Sequence of chain 1.C:
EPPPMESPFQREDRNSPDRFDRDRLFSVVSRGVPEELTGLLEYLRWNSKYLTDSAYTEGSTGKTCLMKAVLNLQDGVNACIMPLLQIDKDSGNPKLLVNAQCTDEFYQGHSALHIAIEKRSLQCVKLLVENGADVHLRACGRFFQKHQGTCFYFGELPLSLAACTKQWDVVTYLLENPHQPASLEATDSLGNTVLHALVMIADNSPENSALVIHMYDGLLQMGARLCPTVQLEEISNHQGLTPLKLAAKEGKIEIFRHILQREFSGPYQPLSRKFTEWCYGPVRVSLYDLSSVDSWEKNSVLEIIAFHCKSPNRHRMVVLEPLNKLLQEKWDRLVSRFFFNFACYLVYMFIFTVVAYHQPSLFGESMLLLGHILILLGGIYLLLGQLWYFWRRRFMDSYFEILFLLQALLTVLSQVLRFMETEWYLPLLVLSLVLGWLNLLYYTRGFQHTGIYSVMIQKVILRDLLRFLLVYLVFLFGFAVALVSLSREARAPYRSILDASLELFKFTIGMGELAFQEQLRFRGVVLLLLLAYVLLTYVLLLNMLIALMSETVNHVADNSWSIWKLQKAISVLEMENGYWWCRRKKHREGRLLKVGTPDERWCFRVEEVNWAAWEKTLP

This small molecule binds to this protein.
Small molecule (SMILES): C=C(C)[C@@H]1CCC(C)=C[C@H]1c1c(O)cc(CCCCC)cc1O

Binding-site contacts:
Ligand atom C07 contacts residue LEU631 of chain 1.D at 3.6 Å (hydrophobic).
Ligand atom C13 contacts residue LEU631 of chain 1.D at 4.1 Å (hydrophobic).
Ligand atom C09 contacts residue PHE540 of chain 1.C at 4.2 Å (hydrophobic).
Ligand atom C12 contacts residue LEU541 of chain 1.C at 3.8 Å (hydrophobic).
Ligand atom C11 contacts residue VAL635 of chain 1.D at 3.8 Å (hydrophobic).
Ligand atom C14 contacts residue TYR634 of chain 1.D at 4.3 Å (hydrophobic).
Ligand atom C19 contacts residue MET640 of chain 1.C at 3.5 Å (hydrophobic).
Ligand atom C12 contacts residue LEU537 of chain 1.C at 3.3 Å (hydrophobic).
Ligand atom C06 contacts residue PHE540 of chain 1.C at 4.4 Å (hydrophobic).
Ligand atom O02 contacts residue LEU537 of chain 1.C at 2.4 Å (h-bond).
Ligand atom O02 contacts residue PHE540 of chain 1.C at 3.9 Å.
Ligand atom C15 contacts residue LEU537 of chain 1.C at 4.3 Å (hydrophobic).
Ligand atom C13 contacts residue PHE601 of chain 1.C at 4.2 Å (hydrophobic).
Ligand atom C06 contacts residue LEU637 of chain 1.C at 4.2 Å (hydrophobic).
Ligand atom C20 contacts residue LEU538 of chain 1.C at 4.1 Å (hydrophobic).
Ligand atom C14 contacts residue LEU638 of chain 1.D at 3.7 Å (hydrophobic).
Ligand atom C05 contacts residue LEU637 of chain 1.C at 4.1 Å (hydrophobic).
Ligand atom C19 contacts residue LEU537 of chain 1.C at 3.7 Å (hydrophobic).
Ligand atom C15 contacts residue VAL635 of chain 1.D at 4.1 Å (hydrophobic).
Ligand atom C20 contacts residue LEU541 of chain 1.C at 4.0 Å (hydrophobic).
Ligand atom C11 contacts residue LEU631 of chain 1.D at 3.3 Å (hydrophobic).
Ligand atom C17 contacts residue LEU541 of chain 1.C at 4.0 Å (hydrophobic).
Ligand atom C10 contacts residue LEU537 of chain 1.C at 4.0 Å (hydrophobic).
Ligand atom C09 contacts residue LEU631 of chain 1.D at 4.1 Å (hydrophobic).
Ligand atom C05 contacts residue PHE540 of chain 1.C at 3.9 Å (hydrophobic).
Ligand atom C06 contacts residue TYR634 of chain 1.D at 4.0 Å (hydrophobic).
Ligand atom C19 contacts residue PHE540 of chain 1.C at 3.6 Å (hydrophobic).
Ligand atom C14 contacts residue LEU537 of chain 1.C at 3.7 Å (hydrophobic).
Ligand atom O01 contacts residue LEU631 of chain 1.D at 2.5 Å (h-bond).
Ligand atom O01 contacts residue VAL635 of chain 1.D at 3.9 Å.
Ligand atom O02 contacts residue LEU541 of chain 1.C at 3.3 Å (h-bond).
Ligand atom C16 contacts residue VAL635 of chain 1.D at 3.5 Å (hydrophobic).
Ligand atom C13 contacts residue THR604 of chain 1.C at 4.2 Å.
Ligand atom C14 contacts residue VAL635 of chain 1.D at 3.8 Å (hydrophobic).
Ligand atom C16 contacts residue LEU631 of chain 1.D at 3.1 Å (hydrophobic).
Ligand atom O01 contacts residue TYR634 of chain 1.D at 4.0 Å.
Ligand atom C17 contacts residue LEU537 of chain 1.C at 3.4 Å (hydrophobic).
Ligand atom C13 contacts residue TYR544 of chain 1.C at 4.0 Å (hydrophobic).
Ligand atom C04 contacts residue PHE540 of chain 1.C at 4.0 Å (hydrophobic).
Ligand atom C07 contacts residue LEU541 of chain 1.C at 4.1 Å (hydrophobic).

Sequence of chain 1.D:
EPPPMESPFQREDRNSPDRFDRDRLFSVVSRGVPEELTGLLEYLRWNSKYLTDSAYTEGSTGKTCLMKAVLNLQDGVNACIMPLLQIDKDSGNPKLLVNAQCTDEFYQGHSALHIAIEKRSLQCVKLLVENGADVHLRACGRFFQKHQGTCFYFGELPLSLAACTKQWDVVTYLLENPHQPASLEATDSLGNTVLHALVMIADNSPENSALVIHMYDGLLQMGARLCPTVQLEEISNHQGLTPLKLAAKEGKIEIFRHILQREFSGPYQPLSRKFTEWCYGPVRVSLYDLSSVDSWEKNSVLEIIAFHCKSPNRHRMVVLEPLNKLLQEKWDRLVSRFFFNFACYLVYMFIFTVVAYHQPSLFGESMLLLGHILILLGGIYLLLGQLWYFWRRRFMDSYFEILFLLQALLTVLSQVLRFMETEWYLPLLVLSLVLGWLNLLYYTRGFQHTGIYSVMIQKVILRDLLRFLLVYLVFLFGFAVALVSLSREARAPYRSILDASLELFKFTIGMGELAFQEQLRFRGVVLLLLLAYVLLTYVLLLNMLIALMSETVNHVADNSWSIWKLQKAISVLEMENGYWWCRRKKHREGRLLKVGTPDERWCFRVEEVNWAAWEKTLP